Binding-site contacts:
Ligand atom C1 contacts residue ALA99 of chain 1.A at 3.6 Å (hydrophobic).
Ligand atom F4 contacts residue VAL111 of chain 1.A at 3.5 Å.
Ligand atom C2 contacts residue ALA99 of chain 1.A at 3.3 Å (hydrophobic).
Ligand atom F1 contacts residue ALA99 of chain 1.A at 4.0 Å.
Ligand atom F2 contacts residue LEU84 of chain 1.A at 4.0 Å.
Ligand atom C4 contacts residue LEU84 of chain 1.A at 3.7 Å (hydrophobic).
Ligand atom F6 contacts residue PHE153 of chain 1.A at 3.5 Å.
Ligand atom C4 contacts residue ALA99 of chain 1.A at 4.2 Å (hydrophobic).
Ligand atom F3 contacts residue ILE78 of chain 1.A at 3.7 Å.
Ligand atom F3 contacts residue LEU84 of chain 1.A at 3.5 Å.
Ligand atom C3 contacts residue ALA99 of chain 1.A at 3.7 Å (hydrophobic).
Ligand atom F1 contacts residue LEU121 of chain 1.A at 3.2 Å.
Ligand atom F3 contacts residue ALA99 of chain 1.A at 4.1 Å.
Ligand atom C4 contacts residue LEU118 of chain 1.A at 4.1 Å (hydrophobic).
Ligand atom F4 contacts residue VAL103 of chain 1.A at 3.1 Å.
Ligand atom C1 contacts residue PHE153 of chain 1.A at 4.0 Å (hydrophobic).
Ligand atom C1 contacts residue LEU118 of chain 1.A at 3.3 Å (hydrophobic).
Ligand atom C3 contacts residue LEU84 of chain 1.A at 3.8 Å (hydrophobic).
Ligand atom C5 contacts residue LEU118 of chain 1.A at 3.6 Å (hydrophobic).
Ligand atom F2 contacts residue ALA99 of chain 1.A at 3.3 Å.
Ligand atom F2 contacts residue TYR88 of chain 1.A at 3.5 Å.
Ligand atom F1 contacts residue VAL87 of chain 1.A at 3.7 Å.
Ligand atom C1 contacts residue LEU121 of chain 1.A at 4.2 Å (hydrophobic).
Ligand atom F5 contacts residue VAL111 of chain 1.A at 3.4 Å.
Ligand atom C6 contacts residue MET102 of chain 1.A at 4.1 Å (hydrophobic).
Ligand atom F1 contacts residue LEU91 of chain 1.A at 3.9 Å.
Ligand atom C5 contacts residue MET102 of chain 1.A at 4.0 Å (hydrophobic).
Ligand atom F5 contacts residue MET102 of chain 1.A at 3.3 Å.
Ligand atom F1 contacts residue PHE153 of chain 1.A at 3.6 Å.
Ligand atom F1 contacts residue LEU118 of chain 1.A at 3.7 Å.
Ligand atom F2 contacts residue LEU91 of chain 1.A at 4.1 Å.
Ligand atom F6 contacts residue MET102 of chain 1.A at 3.5 Å.
Ligand atom F6 contacts residue LEU118 of chain 1.A at 3.5 Å.
Ligand atom C6 contacts residue PHE153 of chain 1.A at 3.9 Å (hydrophobic).
Ligand atom C2 contacts residue LEU118 of chain 1.A at 3.8 Å (hydrophobic).
Ligand atom F6 contacts residue LEU121 of chain 1.A at 3.3 Å.
Ligand atom C6 contacts residue LEU118 of chain 1.A at 3.2 Å (hydrophobic).
Ligand atom F4 contacts residue LEU84 of chain 1.A at 3.4 Å.
Ligand atom F2 contacts residue VAL87 of chain 1.A at 4.1 Å.
Ligand atom C3 contacts residue LEU118 of chain 1.A at 4.1 Å (hydrophobic).

Sequence of chain 1.A:
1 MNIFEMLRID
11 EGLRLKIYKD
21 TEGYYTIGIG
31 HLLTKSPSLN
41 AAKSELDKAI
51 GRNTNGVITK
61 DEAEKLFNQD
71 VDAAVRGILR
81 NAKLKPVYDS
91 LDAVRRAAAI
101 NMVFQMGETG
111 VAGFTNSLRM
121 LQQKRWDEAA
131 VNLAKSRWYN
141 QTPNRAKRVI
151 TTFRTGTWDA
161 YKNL

The protein below binds the small molecule below.
Small molecule (SMILES): Fc1c(F)c(F)c(F)c(F)c1F